Binding-site contacts:
Ligand atom C8 contacts residue ASN154 of chain 41.C at 2.3 Å.
Ligand atom O6 contacts residue THR156 of chain 41.C at 2.7 Å (h-bond).
Ligand atom O7 contacts residue GLY150 of chain 41.C at 4.2 Å.
Ligand atom N2 contacts residue ASN154 of chain 41.C at 3.2 Å (h-bond).
Ligand atom C2 contacts residue ASN154 of chain 41.C at 3.6 Å.
Ligand atom O7 contacts residue ASN154 of chain 41.C at 2.1 Å (h-bond).
Ligand atom C6 contacts residue THR156 of chain 41.C at 3.7 Å.
Ligand atom C1 contacts residue THR156 of chain 41.C at 4.2 Å.
Ligand atom C1 contacts residue ASN154 of chain 41.C at 3.0 Å.
Ligand atom C5 contacts residue THR156 of chain 41.C at 4.1 Å.
Ligand atom O5 contacts residue THR156 of chain 41.C at 4.0 Å.
Ligand atom O7 contacts residue VAL153 of chain 41.C at 4.1 Å.
Ligand atom O5 contacts residue ASN154 of chain 41.C at 4.1 Å.
Ligand atom C7 contacts residue ASN154 of chain 41.C at 2.2 Å.

Sequence of chain 41.C:
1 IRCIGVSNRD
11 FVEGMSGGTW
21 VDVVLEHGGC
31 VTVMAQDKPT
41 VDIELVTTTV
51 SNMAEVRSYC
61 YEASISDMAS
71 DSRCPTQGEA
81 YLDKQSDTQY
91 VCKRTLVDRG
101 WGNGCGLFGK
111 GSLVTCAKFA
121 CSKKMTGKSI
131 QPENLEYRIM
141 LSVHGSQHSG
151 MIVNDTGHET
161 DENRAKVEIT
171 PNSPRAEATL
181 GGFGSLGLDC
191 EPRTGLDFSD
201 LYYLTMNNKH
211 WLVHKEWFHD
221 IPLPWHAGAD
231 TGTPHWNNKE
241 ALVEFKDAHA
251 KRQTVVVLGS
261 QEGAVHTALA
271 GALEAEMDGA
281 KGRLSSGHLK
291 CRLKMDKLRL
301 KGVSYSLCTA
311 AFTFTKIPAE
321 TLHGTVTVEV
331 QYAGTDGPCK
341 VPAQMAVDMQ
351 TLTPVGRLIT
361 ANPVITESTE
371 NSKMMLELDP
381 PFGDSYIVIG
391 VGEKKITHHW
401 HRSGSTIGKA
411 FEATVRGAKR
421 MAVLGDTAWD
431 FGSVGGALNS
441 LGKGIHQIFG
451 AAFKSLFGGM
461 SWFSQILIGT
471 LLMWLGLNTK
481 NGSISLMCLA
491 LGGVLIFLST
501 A

A protein and the small-molecule ligand that binds it are described below.
Small molecule (SMILES): CC(=O)N[C@H]1[C@H](O[C@H]2[C@H](O)[C@@H](NC(C)=O)CO[C@@H]2CO)O[C@H](CO)[C@@H](O)[C@@H]1O